Binding-site contacts:
Ligand atom O5 contacts residue ASN264 of chain 2.A at 2.4 Å (h-bond).
Ligand atom C7 contacts residue VAL403 of chain 2.A at 4.3 Å (hydrophobic).
Ligand atom C1 contacts residue ASN264 of chain 2.A at 1.4 Å.
Ligand atom C4 contacts residue ASN264 of chain 2.A at 4.2 Å.
Ligand atom O6 contacts residue ILE285 of chain 2.A at 3.3 Å.
Ligand atom C7 contacts residue ASN264 of chain 2.A at 3.2 Å.
Ligand atom O5 contacts residue ILE285 of chain 2.A at 4.1 Å.
Ligand atom C5 contacts residue ASN264 of chain 2.A at 3.7 Å.
Ligand atom C8 contacts residue VAL403 of chain 2.A at 3.5 Å (hydrophobic).
Ligand atom C6 contacts residue ILE285 of chain 2.A at 3.9 Å (hydrophobic).
Ligand atom C3 contacts residue ASN264 of chain 2.A at 3.8 Å.
Ligand atom N2 contacts residue ASN264 of chain 2.A at 2.9 Å (h-bond).
Ligand atom C8 contacts residue ASN264 of chain 2.A at 4.3 Å.
Ligand atom O7 contacts residue ASN264 of chain 2.A at 3.2 Å (h-bond).
Ligand atom C2 contacts residue ASN264 of chain 2.A at 2.5 Å.

The small molecule below binds the protein below.
Small molecule (SMILES): CC(=O)N[C@H]1[C@H](O[C@H]2[C@H](O)[C@@H](NC(C)=O)CO[C@@H]2CO)O[C@H](CO)[C@@H](O)[C@@H]1O

Sequence of chain 2.A:
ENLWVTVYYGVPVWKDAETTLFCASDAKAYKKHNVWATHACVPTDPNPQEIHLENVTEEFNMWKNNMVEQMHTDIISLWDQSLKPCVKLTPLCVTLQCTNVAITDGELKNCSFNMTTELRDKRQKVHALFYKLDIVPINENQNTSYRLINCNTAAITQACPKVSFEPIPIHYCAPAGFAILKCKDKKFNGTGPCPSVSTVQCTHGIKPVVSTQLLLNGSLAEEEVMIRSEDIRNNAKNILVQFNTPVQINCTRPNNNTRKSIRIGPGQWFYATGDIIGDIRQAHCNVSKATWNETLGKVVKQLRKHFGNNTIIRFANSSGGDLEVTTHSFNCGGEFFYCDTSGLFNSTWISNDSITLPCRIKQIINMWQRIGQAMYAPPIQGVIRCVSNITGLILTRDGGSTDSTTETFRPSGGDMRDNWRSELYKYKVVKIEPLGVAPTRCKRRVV